Sequence of chain 1.D:
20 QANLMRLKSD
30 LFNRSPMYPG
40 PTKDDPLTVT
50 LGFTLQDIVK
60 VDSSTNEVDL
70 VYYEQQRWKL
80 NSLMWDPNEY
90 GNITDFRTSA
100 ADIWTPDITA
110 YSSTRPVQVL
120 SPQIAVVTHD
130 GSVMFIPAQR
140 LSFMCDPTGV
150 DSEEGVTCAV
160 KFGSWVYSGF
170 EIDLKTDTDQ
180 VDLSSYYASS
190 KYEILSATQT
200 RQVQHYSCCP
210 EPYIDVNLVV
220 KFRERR

Binding-site contacts:
Ligand atom C3 contacts residue CYS207 of chain 1.C at 3.9 Å (hydrophobic).
Ligand atom C3 contacts residue MET133 of chain 1.D at 4.1 Å (hydrophobic).
Ligand atom C6 contacts residue TRP164 of chain 1.C at 3.5 Å (hydrophobic).
Ligand atom C4 contacts residue MET133 of chain 1.D at 3.6 Å (hydrophobic).
Ligand atom C10 contacts residue TRP164 of chain 1.C at 3.4 Å (hydrophobic).
Ligand atom C7 contacts residue TYR72 of chain 1.D at 4.2 Å (hydrophobic).
Ligand atom C10 contacts residue TYR110 of chain 1.C at 3.3 Å (hydrophobic).
Ligand atom C5 contacts residue MET133 of chain 1.D at 4.2 Å (hydrophobic).
Ligand atom C6 contacts residue CYS207 of chain 1.C at 3.6 Å (hydrophobic).
Ligand atom C10 contacts residue TYR212 of chain 1.C at 3.4 Å (hydrophobic).
Ligand atom N1 contacts residue ILE135 of chain 1.D at 3.8 Å.
Ligand atom C5 contacts residue VAL125 of chain 1.D at 4.0 Å (hydrophobic).
Ligand atom C9 contacts residue TRP164 of chain 1.C at 3.7 Å (hydrophobic).
Ligand atom C5 contacts residue TRP164 of chain 1.C at 4.2 Å (hydrophobic).
Ligand atom C10 contacts residue TYR205 of chain 1.C at 3.6 Å (hydrophobic).
Ligand atom C8 contacts residue TRP164 of chain 1.C at 3.8 Å (hydrophobic).
Ligand atom C3 contacts residue ILE135 of chain 1.D at 4.2 Å (hydrophobic).
Ligand atom C4 contacts residue TYR212 of chain 1.C at 3.8 Å (hydrophobic).
Ligand atom C7 contacts residue CYS207 of chain 1.C at 3.8 Å (hydrophobic).
Ligand atom N2 contacts residue TYR110 of chain 1.C at 3.6 Å.
Ligand atom C4 contacts residue TRP164 of chain 1.C at 4.1 Å (hydrophobic).
Ligand atom C4 contacts residue VAL165 of chain 1.C at 4.0 Å (hydrophobic).
Ligand atom C7 contacts residue ILE135 of chain 1.D at 3.9 Å (hydrophobic).
Ligand atom C2 contacts residue CYS207 of chain 1.C at 4.1 Å (hydrophobic).
Ligand atom N1 contacts residue TRP164 of chain 1.C at 3.8 Å.
Ligand atom C6 contacts residue ILE135 of chain 1.D at 4.3 Å (hydrophobic).
Ligand atom C5 contacts residue ILE135 of chain 1.D at 4.3 Å (hydrophobic).
Ligand atom C1 contacts residue ILE135 of chain 1.D at 3.6 Å (hydrophobic).
Ligand atom C4 contacts residue VAL125 of chain 1.D at 4.0 Å (hydrophobic).
Ligand atom N2 contacts residue TRP164 of chain 1.C at 2.8 Å (h-bond).
Ligand atom C3 contacts residue TRP164 of chain 1.C at 3.6 Å (hydrophobic).
Ligand atom C3 contacts residue CYS208 of chain 1.C at 3.7 Å (hydrophobic).
Ligand atom C1 contacts residue TRP164 of chain 1.C at 3.2 Å (hydrophobic).
Ligand atom C8 contacts residue TYR72 of chain 1.D at 3.7 Å (hydrophobic).
Ligand atom C2 contacts residue ILE135 of chain 1.D at 3.8 Å (hydrophobic).
Ligand atom C5 contacts residue VAL165 of chain 1.C at 3.7 Å (hydrophobic).
Ligand atom C2 contacts residue TRP164 of chain 1.C at 3.1 Å (hydrophobic).
Ligand atom C9 contacts residue TYR110 of chain 1.C at 3.5 Å (hydrophobic).
Ligand atom C3 contacts residue TYR212 of chain 1.C at 3.5 Å (hydrophobic).
Ligand atom N1 contacts residue VAL165 of chain 1.C at 3.6 Å.

This protein binds this small molecule.
Small molecule (SMILES): CN1CCC[C@H]1c1cccnc1

Sequence of chain 1.C:
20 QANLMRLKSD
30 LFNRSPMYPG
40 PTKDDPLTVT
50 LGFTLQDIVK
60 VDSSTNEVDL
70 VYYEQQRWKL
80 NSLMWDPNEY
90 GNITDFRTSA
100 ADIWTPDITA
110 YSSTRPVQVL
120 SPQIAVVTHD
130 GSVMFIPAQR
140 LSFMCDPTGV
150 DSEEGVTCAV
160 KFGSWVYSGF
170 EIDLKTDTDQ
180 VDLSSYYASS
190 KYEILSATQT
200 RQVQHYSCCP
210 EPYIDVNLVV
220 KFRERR